Binding-site contacts:
Ligand atom C6 contacts residue PRO609 of chain 1.A at 3.8 Å (hydrophobic).
Ligand atom C5 contacts residue ASN608 of chain 1.A at 3.9 Å.
Ligand atom C6 contacts residue ASN608 of chain 1.A at 3.4 Å.
Ligand atom O6 contacts residue ARG607 of chain 1.A at 3.2 Å (salt-bridge).
Ligand atom C3 contacts residue THR606 of chain 1.A at 3.7 Å.
Ligand atom O6 contacts residue SER605 of chain 1.A at 3.5 Å (h-bond).
Ligand atom C8 contacts residue GLU583 of chain 1.A at 3.1 Å.
Ligand atom O5 contacts residue ASN520 of chain 1.A at 2.4 Å (h-bond).
Ligand atom C5 contacts residue ASN520 of chain 1.A at 3.7 Å.
Ligand atom O2 contacts residue THR606 of chain 1.A at 3.8 Å.
Ligand atom C1 contacts residue ASN496 of chain 1.A at 3.7 Å.
Ligand atom C1 contacts residue ASN520 of chain 1.A at 1.4 Å.
Ligand atom C6 contacts residue THR606 of chain 1.A at 4.2 Å.
Ligand atom C7 contacts residue GLU583 of chain 1.A at 3.8 Å.
Ligand atom N2 contacts residue PRO609 of chain 1.A at 4.2 Å.
Ligand atom O2 contacts residue SER605 of chain 1.A at 4.2 Å.
Ligand atom N2 contacts residue ASN520 of chain 1.A at 3.0 Å (h-bond).
Ligand atom O6 contacts residue PRO609 of chain 1.A at 3.6 Å.
Ligand atom C7 contacts residue PRO609 of chain 1.A at 3.6 Å (hydrophobic).
Ligand atom O6 contacts residue ASN608 of chain 1.A at 4.0 Å.
Ligand atom C2 contacts residue ASN520 of chain 1.A at 2.5 Å.
Ligand atom C2 contacts residue ASN496 of chain 1.A at 4.1 Å.
Ligand atom C4 contacts residue THR606 of chain 1.A at 3.6 Å.
Ligand atom O5 contacts residue ARG607 of chain 1.A at 4.2 Å.
Ligand atom C6 contacts residue SER605 of chain 1.A at 3.6 Å.
Ligand atom O7 contacts residue ASN520 of chain 1.A at 3.7 Å.
Ligand atom C4 contacts residue ASN520 of chain 1.A at 4.2 Å.
Ligand atom C7 contacts residue ASN520 of chain 1.A at 3.5 Å.
Ligand atom C5 contacts residue THR606 of chain 1.A at 3.4 Å.
Ligand atom C4 contacts residue ARG607 of chain 1.A at 4.0 Å.
Ligand atom C2 contacts residue PRO609 of chain 1.A at 4.1 Å (hydrophobic).
Ligand atom O3 contacts residue PRO609 of chain 1.A at 3.4 Å.
Ligand atom O7 contacts residue PRO609 of chain 1.A at 2.9 Å.
Ligand atom O7 contacts residue ASN608 of chain 1.A at 3.6 Å (h-bond).
Ligand atom O4 contacts residue THR606 of chain 1.A at 3.2 Å (h-bond).
Ligand atom C5 contacts residue ARG607 of chain 1.A at 4.0 Å.
Ligand atom C3 contacts residue ASN520 of chain 1.A at 3.8 Å.
Ligand atom C8 contacts residue HIS585 of chain 1.A at 3.7 Å.
Ligand atom O5 contacts residue ASN496 of chain 1.A at 4.0 Å.
Ligand atom O7 contacts residue ASN496 of chain 1.A at 4.1 Å.

Sequence of chain 1.A:
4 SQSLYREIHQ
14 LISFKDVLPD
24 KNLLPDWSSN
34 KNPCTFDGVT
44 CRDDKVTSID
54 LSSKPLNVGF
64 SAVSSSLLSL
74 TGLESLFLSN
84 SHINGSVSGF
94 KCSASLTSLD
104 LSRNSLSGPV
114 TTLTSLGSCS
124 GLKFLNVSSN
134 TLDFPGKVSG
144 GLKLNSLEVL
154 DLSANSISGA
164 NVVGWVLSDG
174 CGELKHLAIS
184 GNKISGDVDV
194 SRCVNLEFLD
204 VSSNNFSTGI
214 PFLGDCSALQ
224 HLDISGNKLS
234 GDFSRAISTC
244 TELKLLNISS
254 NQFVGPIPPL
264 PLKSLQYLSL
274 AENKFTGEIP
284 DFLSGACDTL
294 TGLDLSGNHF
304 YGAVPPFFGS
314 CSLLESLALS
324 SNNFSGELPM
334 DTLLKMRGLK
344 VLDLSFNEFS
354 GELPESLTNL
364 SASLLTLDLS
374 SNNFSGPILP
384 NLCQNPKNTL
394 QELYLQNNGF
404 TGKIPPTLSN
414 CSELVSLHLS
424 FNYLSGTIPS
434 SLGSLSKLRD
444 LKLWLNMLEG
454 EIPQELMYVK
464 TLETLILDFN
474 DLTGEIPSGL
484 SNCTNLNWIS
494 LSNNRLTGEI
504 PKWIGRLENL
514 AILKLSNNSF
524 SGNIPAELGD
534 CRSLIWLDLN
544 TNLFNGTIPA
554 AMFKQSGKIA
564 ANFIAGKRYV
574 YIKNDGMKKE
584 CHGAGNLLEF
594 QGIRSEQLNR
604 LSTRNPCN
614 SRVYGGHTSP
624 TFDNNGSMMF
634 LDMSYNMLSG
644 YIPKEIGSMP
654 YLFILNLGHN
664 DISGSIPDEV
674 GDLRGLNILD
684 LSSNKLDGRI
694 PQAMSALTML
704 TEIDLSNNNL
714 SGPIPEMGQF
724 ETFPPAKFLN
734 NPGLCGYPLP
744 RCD

The small molecule below binds the protein below.
Small molecule (SMILES): CC(=O)N[C@H]1[C@H](O[C@H]2[C@H](O)[C@@H](NC(C)=O)CO[C@@H]2CO)O[C@H](CO)[C@@H](O[C@@H]2O[C@H](CO)[C@@H](O)[C@H](O[C@H]3O[C@H](CO)[C@@H](O)[C@H](O)[C@@H]3O)[C@@H]2O)[C@@H]1O